A protein and the small-molecule ligand that binds it are described below.
Small molecule (SMILES): CC(C)C[C@H](N)C(=O)N[C@@H](C)C(=O)N1CCC[C@H]1C(=O)N[C@@H](C)C(=O)N[C@@H](C)C(=O)N1CCC[C@H]1C(=O)N[C@@H](C)C(=O)N[C@@H](Cc1ccccc1)C(=O)N[C@@H](Cc1cnc[nH]1)C(=O)N1CCC[C@H]1C(=O)NCC(=O)N[C@H](C(=O)N1CCC[C@H]1C(=O)N[C@@H](CC1=c2ccccc2=NC1)C(=O)N[C@@H](C)C(=O)NCC=O)C(C)C

Binding-site contacts:
Ligand atom CB contacts residue VAL63 of chain 1.M at 3.6 Å (hydrophobic).
Ligand atom O contacts residue MET34 of chain 1.M at 3.2 Å (h-bond).
Ligand atom N contacts residue GLY29 of chain 1.M at 2.5 Å (h-bond).
Ligand atom O contacts residue GLY29 of chain 1.M at 3.1 Å.
Ligand atom CG contacts residue HIS67 of chain 1.M at 3.3 Å.
Ligand atom CB contacts residue GLY33 of chain 1.M at 3.6 Å.
Ligand atom C contacts residue MET34 of chain 1.M at 3.9 Å (hydrophobic).
Ligand atom N contacts residue VAL63 of chain 1.M at 3.7 Å.
Ligand atom CA contacts residue GLN10 of chain 1.M at 3.7 Å.
Ligand atom CZ contacts residue GLY13 of chain 1.M at 3.7 Å.
Ligand atom O contacts residue PHE17 of chain 1.M at 3.7 Å.
Ligand atom C contacts residue GLN10 of chain 1.M at 3.9 Å.
Ligand atom CA contacts residue LEU64 of chain 1.M at 3.7 Å (hydrophobic).
Ligand atom CE2 contacts residue GLY13 of chain 1.M at 3.8 Å.
Ligand atom CD contacts residue VAL63 of chain 1.M at 3.7 Å (hydrophobic).
Ligand atom CB contacts residue HIS67 of chain 1.M at 3.9 Å.
Ligand atom C contacts residue GLY29 of chain 1.M at 3.9 Å.
Ligand atom CA contacts residue GLY29 of chain 1.M at 3.5 Å.
Ligand atom O contacts residue GLY33 of chain 1.M at 3.4 Å.
Ligand atom CB contacts residue THR32 of chain 1.M at 3.8 Å.
Ligand atom CG contacts residue THR32 of chain 1.M at 3.9 Å.
Ligand atom C contacts residue GLY29 of chain 1.M at 3.4 Å.
Ligand atom NE1 contacts residue GLY33 of chain 1.M at 3.8 Å.
Ligand atom CB contacts residue MET34 of chain 1.M at 3.9 Å (hydrophobic).
Ligand atom CA contacts residue GLY29 of chain 1.M at 3.4 Å.
Ligand atom CZ contacts residue GLN10 of chain 1.M at 3.8 Å.
Ligand atom O contacts residue VAL63 of chain 1.M at 3.6 Å.
Ligand atom CA contacts residue VAL63 of chain 1.M at 3.8 Å (hydrophobic).
Ligand atom O contacts residue LEU64 of chain 1.M at 3.3 Å.
Ligand atom CB contacts residue GLN10 of chain 1.M at 3.2 Å.
Ligand atom N contacts residue GLN10 of chain 1.M at 3.0 Å (h-bond).
Ligand atom CZ2 contacts residue GLY33 of chain 1.M at 3.6 Å.
Ligand atom CB contacts residue GLY29 of chain 1.M at 3.9 Å.
Ligand atom CD2 contacts residue MET34 of chain 1.M at 3.8 Å (hydrophobic).
Ligand atom CB contacts residue MET34 of chain 1.M at 3.6 Å (hydrophobic).
Ligand atom CD contacts residue PHE17 of chain 1.M at 3.7 Å (hydrophobic).
Ligand atom CB contacts residue GLY29 of chain 1.M at 3.3 Å.
Ligand atom CG contacts residue PHE17 of chain 1.M at 3.5 Å (hydrophobic).
Ligand atom CD2 contacts residue ALA60 of chain 1.M at 3.8 Å (hydrophobic).
Ligand atom CE1 contacts residue GLY13 of chain 1.M at 3.9 Å.

Sequence of chain 1.M:
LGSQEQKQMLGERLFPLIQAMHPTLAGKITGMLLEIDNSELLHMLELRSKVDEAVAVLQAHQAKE